Binding-site contacts:
Ligand atom O4 contacts residue VAL122 of chain 1.A at 3.1 Å.
Ligand atom C6 contacts residue SER162 of chain 1.A at 3.7 Å.
Ligand atom O4 contacts residue ASP123 of chain 1.A at 3.3 Å (salt-bridge).
Ligand atom O6' contacts residue EDO1 of chain 1.M at 3.6 Å.
Ligand atom O4 contacts residue PRO121 of chain 1.A at 3.2 Å (h-bond).
Ligand atom C5C contacts residue VAL161 of chain 1.A at 3.5 Å (hydrophobic).
Ligand atom O1A contacts residue VAL163 of chain 1.A at 2.8 Å (h-bond).
Ligand atom O5C contacts residue SER162 of chain 1.A at 3.8 Å.
Ligand atom C1' contacts residue VAL163 of chain 1.A at 3.7 Å (hydrophobic).
Ligand atom O2A contacts residue VAL163 of chain 1.A at 3.4 Å (h-bond).
Ligand atom C5 contacts residue SER162 of chain 1.A at 3.6 Å.
Ligand atom PA contacts residue VAL163 of chain 1.A at 3.7 Å.
Ligand atom C6' contacts residue EDO1 of chain 1.M at 3.5 Å.
Ligand atom C2 contacts residue LEU124 of chain 1.A at 3.7 Å (hydrophobic).
Ligand atom C2 contacts residue ASP123 of chain 1.A at 3.5 Å.
Ligand atom O4' contacts residue THR304 of chain 1.A at 3.9 Å.
Ligand atom C4 contacts residue LEU124 of chain 1.A at 3.5 Å (hydrophobic).
Ligand atom N3 contacts residue ASP123 of chain 1.A at 2.5 Å (salt-bridge).
Ligand atom O4 contacts residue LEU124 of chain 1.A at 2.9 Å (h-bond).
Ligand atom C4 contacts residue PRO121 of chain 1.A at 3.2 Å (hydrophobic).
Ligand atom O1A contacts residue SER162 of chain 1.A at 3.5 Å.
Ligand atom O2A contacts residue GLY164 of chain 1.A at 2.9 Å (h-bond).
Ligand atom C5 contacts residue PRO121 of chain 1.A at 3.7 Å (hydrophobic).
Ligand atom O2 contacts residue ASP123 of chain 1.A at 3.4 Å (salt-bridge).
Ligand atom O3' contacts residue ASP305 of chain 1.A at 2.6 Å (salt-bridge).
Ligand atom C6 contacts residue LEU124 of chain 1.A at 3.9 Å (hydrophobic).
Ligand atom N3 contacts residue LEU124 of chain 1.A at 3.3 Å.
Ligand atom C5C contacts residue SER162 of chain 1.A at 3.5 Å.
Ligand atom O1B contacts residue EDO1 of chain 1.J at 3.8 Å.
Ligand atom C4 contacts residue ASP123 of chain 1.A at 3.4 Å.
Ligand atom O2A contacts residue SER162 of chain 1.A at 3.2 Å (h-bond).
Ligand atom PA contacts residue SER162 of chain 1.A at 3.9 Å.
Ligand atom O4' contacts residue PHE328 of chain 1.A at 3.9 Å.
Ligand atom C5 contacts residue LEU124 of chain 1.A at 3.9 Å (hydrophobic).
Ligand atom O1A contacts residue EDO1 of chain 1.M at 4.1 Å.
Ligand atom O5' contacts residue VAL163 of chain 1.A at 3.3 Å.
Ligand atom N1 contacts residue LEU124 of chain 1.A at 3.8 Å.
Ligand atom O4 contacts residue HIS125 of chain 1.A at 3.5 Å.
Ligand atom N3 contacts residue PRO121 of chain 1.A at 3.7 Å.
Ligand atom C3' contacts residue ASP305 of chain 1.A at 4.0 Å.

This small molecule binds to this protein.
Small molecule (SMILES): O=c1ccn([C@@H]2O[C@H](CO[P](=O)(O)O[P](=O)(O)O[C@H]3O[C@H](CO)[C@@H](O)[C@H](O)[C@H]3O)[C@@H](O)[C@H]2O)c(=O)[nH]1

Sequence of chain 1.A:
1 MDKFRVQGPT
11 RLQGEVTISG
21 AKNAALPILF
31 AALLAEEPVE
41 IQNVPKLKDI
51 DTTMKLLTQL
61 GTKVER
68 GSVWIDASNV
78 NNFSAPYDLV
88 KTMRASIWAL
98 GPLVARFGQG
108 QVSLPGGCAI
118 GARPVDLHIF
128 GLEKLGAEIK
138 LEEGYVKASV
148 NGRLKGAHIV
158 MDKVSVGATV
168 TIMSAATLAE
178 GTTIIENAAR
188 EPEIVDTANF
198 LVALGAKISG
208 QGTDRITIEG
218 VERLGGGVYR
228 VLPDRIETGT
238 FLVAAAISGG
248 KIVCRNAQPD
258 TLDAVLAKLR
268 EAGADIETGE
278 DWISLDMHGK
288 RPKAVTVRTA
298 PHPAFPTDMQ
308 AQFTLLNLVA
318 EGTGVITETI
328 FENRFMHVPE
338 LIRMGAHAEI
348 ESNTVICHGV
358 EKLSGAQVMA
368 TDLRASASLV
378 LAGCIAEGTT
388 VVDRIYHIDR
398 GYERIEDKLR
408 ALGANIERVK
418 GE